Binding-site contacts:
Ligand atom C3 contacts residue SER141 of chain 2.A at 3.6 Å.
Ligand atom C1 contacts residue TRP104 of chain 2.A at 3.8 Å (hydrophobic).
Ligand atom C6 contacts residue MET144 of chain 2.A at 4.3 Å (hydrophobic).
Ligand atom O2 contacts residue HIS296 of chain 2.A at 4.1 Å.
Ligand atom C2 contacts residue ZN1 of chain 2.C at 3.3 Å.
Ligand atom O2 contacts residue MET300 of chain 2.A at 4.5 Å.
Ligand atom C1 contacts residue VAL137 of chain 2.A at 3.9 Å (hydrophobic).
Ligand atom C6 contacts residue PHE149 of chain 2.A at 4.2 Å (hydrophobic).
Ligand atom C5 contacts residue VAL292 of chain 2.A at 4.5 Å (hydrophobic).
Ligand atom C5 contacts residue HIS296 of chain 2.A at 4.3 Å.
Ligand atom C3 contacts residue TRP104 of chain 2.A at 3.8 Å (hydrophobic).
Ligand atom C1 contacts residue ZN1 of chain 2.C at 3.3 Å.
Ligand atom O3 contacts residue HIS244 of chain 2.A at 3.9 Å.
Ligand atom O3 contacts residue ZN1 of chain 2.C at 2.6 Å.
Ligand atom O1 contacts residue ZN1 of chain 2.C at 4.5 Å.
Ligand atom O2 contacts residue ARG132 of chain 2.A at 2.9 Å (salt-bridge).
Ligand atom C4 contacts residue PHE241 of chain 2.A at 3.9 Å (hydrophobic).
Ligand atom C5 contacts residue PHE241 of chain 2.A at 4.3 Å (hydrophobic).
Ligand atom C1 contacts residue ARG132 of chain 2.A at 3.6 Å.
Ligand atom O1 contacts residue VAL137 of chain 2.A at 3.3 Å.
Ligand atom C1 contacts residue HIS296 of chain 2.A at 4.2 Å.
Ligand atom C6 contacts residue SER141 of chain 2.A at 4.1 Å.
Ligand atom C6 contacts residue PHE329 of chain 2.A at 4.0 Å (hydrophobic).
Ligand atom O2 contacts residue ZN1 of chain 2.C at 2.7 Å.
Ligand atom C5 contacts residue PHE329 of chain 2.A at 3.8 Å (hydrophobic).
Ligand atom C2 contacts residue HIS296 of chain 2.A at 4.0 Å.
Ligand atom O1 contacts residue TRP104 of chain 2.A at 2.8 Å (h-bond).
Ligand atom C5 contacts residue TRP104 of chain 2.A at 3.9 Å (hydrophobic).
Ligand atom O2 contacts residue VAL137 of chain 2.A at 4.1 Å.
Ligand atom O3 contacts residue HIS296 of chain 2.A at 3.1 Å (h-bond).
Ligand atom C6 contacts residue PHE241 of chain 2.A at 3.9 Å (hydrophobic).
Ligand atom O1 contacts residue ARG132 of chain 2.A at 2.8 Å (salt-bridge).
Ligand atom C2 contacts residue TRP104 of chain 2.A at 4.1 Å (hydrophobic).

Sequence of chain 2.A:
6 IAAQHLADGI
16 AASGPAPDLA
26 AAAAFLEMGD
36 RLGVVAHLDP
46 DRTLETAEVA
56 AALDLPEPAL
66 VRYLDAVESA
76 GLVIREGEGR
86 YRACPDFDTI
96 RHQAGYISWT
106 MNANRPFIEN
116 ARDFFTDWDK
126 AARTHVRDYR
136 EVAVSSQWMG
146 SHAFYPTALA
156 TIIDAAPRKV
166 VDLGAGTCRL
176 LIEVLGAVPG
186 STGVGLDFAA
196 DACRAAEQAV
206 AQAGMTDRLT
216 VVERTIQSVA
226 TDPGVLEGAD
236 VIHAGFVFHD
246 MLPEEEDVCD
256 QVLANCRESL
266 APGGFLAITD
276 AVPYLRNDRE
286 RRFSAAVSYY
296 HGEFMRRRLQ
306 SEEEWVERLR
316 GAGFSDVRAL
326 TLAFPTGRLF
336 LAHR

A protein and the small-molecule ligand that binds it are described below.
Small molecule (SMILES): CC(C)CC(=O)C(=O)O